Binding-site contacts:
Ligand atom O contacts residue TRP193 of chain 1.A at 3.4 Å.
Ligand atom CG contacts residue LEU81 of chain 1.A at 3.6 Å (hydrophobic).
Ligand atom C8 contacts residue GLN174 of chain 1.A at 3.6 Å.
Ligand atom NH1 contacts residue CYS197 of chain 1.A at 3.6 Å.
Ligand atom NH1 contacts residue GLY196 of chain 1.A at 2.9 Å (h-bond).
Ligand atom CZ contacts residue ASP171 of chain 1.A at 3.3 Å.
Ligand atom C contacts residue GLN174 of chain 1.A at 3.7 Å.
Ligand atom C2 contacts residue GLY194 of chain 1.A at 3.7 Å.
Ligand atom CA contacts residue SER192 of chain 1.A at 3.2 Å.
Ligand atom O4 contacts residue GLY196 of chain 1.A at 2.9 Å (h-bond).
Ligand atom N contacts residue SER177 of chain 1.A at 3.6 Å.
Ligand atom NE contacts residue GLY194 of chain 1.A at 3.7 Å.
Ligand atom NH2 contacts residue ASP171 of chain 1.A at 3.0 Å (salt-bridge).
Ligand atom CA contacts residue SER177 of chain 1.A at 3.3 Å.
Ligand atom NH1 contacts residue ASP171 of chain 1.A at 2.6 Å (salt-bridge).
Ligand atom CB contacts residue HIS40 of chain 1.A at 3.7 Å.
Ligand atom C9 contacts residue GLN174 of chain 1.A at 3.3 Å.
Ligand atom N contacts residue SER192 of chain 1.A at 2.9 Å (h-bond).
Ligand atom O contacts residue GLN174 of chain 1.A at 2.9 Å (h-bond).
Ligand atom C contacts residue SER192 of chain 1.A at 3.6 Å.
Ligand atom CG contacts residue GLN174 of chain 1.A at 3.3 Å.
Ligand atom NE contacts residue SER172 of chain 1.A at 3.8 Å.
Ligand atom CD1 contacts residue TRP193 of chain 1.A at 3.8 Å (hydrophobic).
Ligand atom CZ contacts residue GLY196 of chain 1.A at 3.5 Å.
Ligand atom CB contacts residue LEU81 of chain 1.A at 3.5 Å (hydrophobic).
Ligand atom CG1 contacts residue TRP193 of chain 1.A at 3.7 Å (hydrophobic).
Ligand atom NE contacts residue GLY196 of chain 1.A at 3.2 Å (h-bond).
Ligand atom CB contacts residue CYS173 of chain 1.A at 3.6 Å (hydrophobic).
Ligand atom NH1 contacts residue LYS202 of chain 1.A at 3.7 Å.
Ligand atom CB contacts residue VAL191 of chain 1.A at 3.8 Å (hydrophobic).
Ligand atom CD contacts residue TRP193 of chain 1.A at 3.7 Å (hydrophobic).
Ligand atom O4 contacts residue GLY194 of chain 1.A at 3.3 Å (h-bond).
Ligand atom O3 contacts residue SER126 of chain 1.A at 3.2 Å (h-bond).
Ligand atom CB contacts residue SER192 of chain 1.A at 3.8 Å.
Ligand atom N contacts residue GLY194 of chain 1.A at 3.1 Å (h-bond).
Ligand atom NH2 contacts residue SER172 of chain 1.A at 3.3 Å (h-bond).
Ligand atom O contacts residue GLY194 of chain 1.A at 3.1 Å (h-bond).
Ligand atom NH2 contacts residue GLY204 of chain 1.A at 3.0 Å.
Ligand atom CZ contacts residue SER172 of chain 1.A at 3.5 Å.
Ligand atom C contacts residue TRP193 of chain 1.A at 3.8 Å (hydrophobic).

A small-molecule ligand and the protein it binds are described below.
Small molecule (SMILES): CC[C@@H](C)[C@@H](NC(=O)[C@H](O)Cc1ccc(O)cc1)C(=O)N1[C@H](C(=O)NCCCCN=C(N)N)C[C@@H]2CC[C@@H](OS(=O)(=O)O)C[C@@H]21

Sequence of chain 1.A:
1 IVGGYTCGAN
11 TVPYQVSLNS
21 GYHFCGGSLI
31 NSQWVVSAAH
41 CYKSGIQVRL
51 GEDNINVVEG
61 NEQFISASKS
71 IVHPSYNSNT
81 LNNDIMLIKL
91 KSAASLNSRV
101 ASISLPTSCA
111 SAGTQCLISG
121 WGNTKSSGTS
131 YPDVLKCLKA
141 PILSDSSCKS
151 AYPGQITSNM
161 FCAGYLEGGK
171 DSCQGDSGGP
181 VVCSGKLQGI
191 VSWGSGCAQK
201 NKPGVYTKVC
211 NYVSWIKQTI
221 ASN